Binding-site contacts:
Ligand atom N8 contacts residue LEU195 of chain 1.B at 3.6 Å.
Ligand atom C5 contacts residue THR73 of chain 1.A at 3.8 Å.
Ligand atom O2 contacts residue ARG201 of chain 1.B at 3.0 Å (salt-bridge).
Ligand atom N8 contacts residue ALA72 of chain 1.A at 3.8 Å.
Ligand atom N1 contacts residue PHE184 of chain 1.B at 3.6 Å.
Ligand atom C6 contacts residue GLN250 of chain 1.B at 3.7 Å.
Ligand atom N9 contacts residue LEU195 of chain 1.B at 3.9 Å.
Ligand atom N7 contacts residue ALA72 of chain 1.A at 3.5 Å.
Ligand atom N3 contacts residue ARG201 of chain 1.B at 3.2 Å (salt-bridge).
Ligand atom C2 contacts residue GLN250 of chain 1.B at 3.8 Å.
Ligand atom C2 contacts residue ARG201 of chain 1.B at 3.8 Å.
Ligand atom N8 contacts residue PHE184 of chain 1.B at 3.5 Å.
Ligand atom C4 contacts residue ARG201 of chain 1.B at 3.9 Å.
Ligand atom N3 contacts residue ASN276 of chain 1.B at 3.6 Å.
Ligand atom N8 contacts residue THR73 of chain 1.A at 3.4 Å (h-bond).
Ligand atom C4 contacts residue ASN276 of chain 1.B at 4.0 Å.
Ligand atom O2 contacts residue GLN250 of chain 1.B at 3.8 Å.
Ligand atom C5 contacts residue PHE184 of chain 1.B at 3.3 Å (hydrophobic).
Ligand atom O2 contacts residue ILE249 of chain 1.B at 2.9 Å (h-bond).
Ligand atom N9 contacts residue ASN276 of chain 1.B at 4.1 Å.
Ligand atom C2 contacts residue PHE184 of chain 1.B at 3.7 Å (hydrophobic).
Ligand atom C2 contacts residue ILE249 of chain 1.B at 4.0 Å (hydrophobic).
Ligand atom O6 contacts residue THR73 of chain 1.A at 3.6 Å.
Ligand atom N1 contacts residue GLN304 of chain 1.B at 3.9 Å.
Ligand atom O6 contacts residue VAL70 of chain 1.A at 3.9 Å.
Ligand atom N9 contacts residue PHE184 of chain 1.B at 3.3 Å.
Ligand atom C4 contacts residue PHE184 of chain 1.B at 3.3 Å (hydrophobic).
Ligand atom N3 contacts residue PHE184 of chain 1.B at 3.7 Å.
Ligand atom C6 contacts residue THR73 of chain 1.A at 4.1 Å.
Ligand atom O6 contacts residue PHE184 of chain 1.B at 4.0 Å.
Ligand atom O6 contacts residue TYR11 of chain 1.A at 3.6 Å.
Ligand atom N7 contacts residue THR73 of chain 1.A at 2.9 Å (h-bond).
Ligand atom N7 contacts residue PHE184 of chain 1.B at 3.6 Å.
Ligand atom O6 contacts residue GLN250 of chain 1.B at 2.9 Å (h-bond).
Ligand atom N9 contacts residue ARG201 of chain 1.B at 4.0 Å.
Ligand atom C6 contacts residue PHE184 of chain 1.B at 3.5 Å (hydrophobic).
Ligand atom O2 contacts residue SER248 of chain 1.B at 3.5 Å.
Ligand atom N1 contacts residue GLN250 of chain 1.B at 2.9 Å (h-bond).
Ligand atom O2 contacts residue PHE184 of chain 1.B at 4.0 Å.
Ligand atom N8 contacts residue ASP74 of chain 1.A at 4.0 Å.

Sequence of chain 1.A:
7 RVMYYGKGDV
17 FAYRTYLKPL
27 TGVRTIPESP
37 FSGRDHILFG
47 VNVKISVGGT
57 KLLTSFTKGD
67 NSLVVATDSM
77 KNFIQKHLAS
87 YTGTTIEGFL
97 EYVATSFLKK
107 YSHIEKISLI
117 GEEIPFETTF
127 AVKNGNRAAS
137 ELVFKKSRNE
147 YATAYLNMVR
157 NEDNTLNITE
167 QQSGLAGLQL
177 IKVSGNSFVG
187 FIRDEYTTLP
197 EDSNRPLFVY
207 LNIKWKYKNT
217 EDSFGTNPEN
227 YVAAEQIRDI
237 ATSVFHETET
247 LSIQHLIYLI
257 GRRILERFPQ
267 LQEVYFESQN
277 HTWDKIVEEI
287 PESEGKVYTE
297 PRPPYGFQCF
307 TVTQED

Sequence of chain 1.B:
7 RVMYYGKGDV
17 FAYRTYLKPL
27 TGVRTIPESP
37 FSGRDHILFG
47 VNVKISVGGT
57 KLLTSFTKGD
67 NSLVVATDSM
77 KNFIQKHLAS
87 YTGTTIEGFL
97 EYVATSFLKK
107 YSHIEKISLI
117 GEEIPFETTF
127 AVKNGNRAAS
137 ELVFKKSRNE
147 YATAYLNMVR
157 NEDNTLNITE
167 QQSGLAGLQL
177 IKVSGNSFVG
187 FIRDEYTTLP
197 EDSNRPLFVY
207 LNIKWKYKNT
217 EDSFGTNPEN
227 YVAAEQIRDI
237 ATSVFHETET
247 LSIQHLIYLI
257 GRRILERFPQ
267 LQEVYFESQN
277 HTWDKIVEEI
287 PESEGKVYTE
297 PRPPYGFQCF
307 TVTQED

The small molecule below binds the protein below.
Small molecule (SMILES): O=c1[nH]c(=O)c2nn[nH]c2[nH]1